Sequence of chain 1.E:
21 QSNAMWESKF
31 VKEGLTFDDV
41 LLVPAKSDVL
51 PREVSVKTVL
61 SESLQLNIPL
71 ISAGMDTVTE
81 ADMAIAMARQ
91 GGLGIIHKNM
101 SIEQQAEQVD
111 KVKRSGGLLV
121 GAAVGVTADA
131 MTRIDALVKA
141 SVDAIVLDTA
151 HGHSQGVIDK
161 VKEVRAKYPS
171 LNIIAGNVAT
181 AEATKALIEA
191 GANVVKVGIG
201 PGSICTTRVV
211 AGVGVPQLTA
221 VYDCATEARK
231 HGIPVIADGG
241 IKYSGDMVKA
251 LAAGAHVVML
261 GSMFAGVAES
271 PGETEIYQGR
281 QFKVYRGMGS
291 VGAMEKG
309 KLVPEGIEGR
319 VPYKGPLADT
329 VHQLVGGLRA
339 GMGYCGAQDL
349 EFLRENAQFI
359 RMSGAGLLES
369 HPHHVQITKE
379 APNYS

Binding-site contacts:
Ligand atom O1 contacts residue HIS151 of chain 1.E at 3.7 Å.
Ligand atom C18 contacts residue IMP1 of chain 1.FA at 3.8 Å.
Ligand atom C12 contacts residue GLY289 of chain 1.E at 3.8 Å.
Ligand atom C10 contacts residue GLU313 of chain 1.E at 3.5 Å.
Ligand atom C13 contacts residue MET294 of chain 1.E at 3.6 Å (hydrophobic).
Ligand atom N2 contacts residue GLU313 of chain 1.E at 2.6 Å (salt-bridge).
Ligand atom C8 contacts residue PRO51 of chain 1.F at 3.8 Å (hydrophobic).
Ligand atom CL1 contacts residue PRO51 of chain 1.F at 4.0 Å.
Ligand atom N4 contacts residue IMP1 of chain 1.FA at 3.6 Å.
Ligand atom O2 contacts residue ALA150 of chain 1.E at 4.0 Å.
Ligand atom C2 contacts residue GLU313 of chain 1.E at 4.0 Å.
Ligand atom N4 contacts residue GLU313 of chain 1.E at 3.5 Å (salt-bridge).
Ligand atom C15 contacts residue GLY289 of chain 1.E at 3.7 Å.
Ligand atom O2 contacts residue TYR342 of chain 1.F at 3.9 Å.
Ligand atom C10 contacts residue TYR342 of chain 1.F at 3.5 Å (hydrophobic).
Ligand atom O2 contacts residue GLU313 of chain 1.E at 3.8 Å.
Ligand atom C6 contacts residue ALA150 of chain 1.E at 3.9 Å (hydrophobic).
Ligand atom C17 contacts residue GLY289 of chain 1.E at 4.0 Å.
Ligand atom C2 contacts residue GLY289 of chain 1.E at 3.9 Å.
Ligand atom C4 contacts residue GLU313 of chain 1.E at 3.4 Å.
Ligand atom C14 contacts residue MET288 of chain 1.E at 3.6 Å (hydrophobic).
Ligand atom C5 contacts residue ALA150 of chain 1.E at 4.0 Å (hydrophobic).
Ligand atom C5 contacts residue GLU313 of chain 1.E at 3.5 Å.
Ligand atom C10 contacts residue ALA338 of chain 1.F at 4.0 Å (hydrophobic).
Ligand atom O2 contacts residue IMP1 of chain 1.FA at 3.2 Å.
Ligand atom N1 contacts residue GLU313 of chain 1.E at 3.2 Å (salt-bridge).
Ligand atom C9 contacts residue ALA338 of chain 1.F at 3.6 Å (hydrophobic).
Ligand atom C18 contacts residue ALA150 of chain 1.E at 3.9 Å (hydrophobic).
Ligand atom C19 contacts residue IMP1 of chain 1.FA at 3.6 Å.
Ligand atom CL1 contacts residue GLY341 of chain 1.F at 3.3 Å.
Ligand atom C16 contacts residue GLY289 of chain 1.E at 4.0 Å.
Ligand atom C9 contacts residue PRO51 of chain 1.F at 3.7 Å (hydrophobic).
Ligand atom N4 contacts residue ALA150 of chain 1.E at 3.7 Å.
Ligand atom C9 contacts residue TYR342 of chain 1.F at 3.7 Å (hydrophobic).
Ligand atom N4 contacts residue THR207 of chain 1.E at 3.8 Å.
Ligand atom C14 contacts residue GLY289 of chain 1.E at 3.5 Å.
Ligand atom C2 contacts residue VAL311 of chain 1.E at 3.9 Å (hydrophobic).
Ligand atom O2 contacts residue THR207 of chain 1.E at 3.2 Å (h-bond).
Ligand atom CL1 contacts residue HIS151 of chain 1.E at 3.9 Å.
Ligand atom C13 contacts residue GLY289 of chain 1.E at 3.5 Å.

Sequence of chain 1.F:
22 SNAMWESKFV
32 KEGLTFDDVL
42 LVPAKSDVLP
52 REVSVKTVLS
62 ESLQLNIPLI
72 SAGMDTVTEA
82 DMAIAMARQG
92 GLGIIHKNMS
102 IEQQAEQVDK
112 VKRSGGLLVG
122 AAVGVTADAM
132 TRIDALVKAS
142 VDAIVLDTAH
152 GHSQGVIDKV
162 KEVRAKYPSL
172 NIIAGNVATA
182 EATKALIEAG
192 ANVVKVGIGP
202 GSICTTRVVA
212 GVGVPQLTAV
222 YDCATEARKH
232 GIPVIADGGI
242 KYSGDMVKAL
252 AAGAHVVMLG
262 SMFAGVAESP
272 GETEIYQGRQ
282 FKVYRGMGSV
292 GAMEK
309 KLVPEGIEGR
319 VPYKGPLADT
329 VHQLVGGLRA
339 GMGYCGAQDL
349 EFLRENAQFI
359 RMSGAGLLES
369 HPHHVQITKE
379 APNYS

The small molecule below binds the protein below.
Small molecule (SMILES): C/C(=N\O)c1cccc(C(C)(C)NC(=O)Nc2ccc(Cl)c(C(N)=O)c2)c1